This small molecule binds to this protein.
Small molecule (SMILES): CC(C)(C)c1ccc(-c2coc3ccc(-c4cn[nH]c4)nc23)cc1

Binding-site contacts:
Ligand atom C12 contacts residue VAL81 of chain 1.A at 3.9 Å (hydrophobic).
Ligand atom C9 contacts residue LEU100 of chain 1.A at 3.5 Å (hydrophobic).
Ligand atom N contacts residue LYS48 of chain 1.A at 3.7 Å.
Ligand atom C12 contacts residue PHE97 of chain 1.A at 3.6 Å (hydrophobic).
Ligand atom C15 contacts residue PHE97 of chain 1.A at 3.2 Å (hydrophobic).
Ligand atom C13 contacts residue PHE97 of chain 1.A at 4.0 Å (hydrophobic).
Ligand atom N1 contacts residue GLU63 of chain 1.A at 3.6 Å.
Ligand atom C6 contacts residue VAL33 of chain 1.A at 3.9 Å (hydrophobic).
Ligand atom C8 contacts residue MET151 of chain 1.A at 3.7 Å (hydrophobic).
Ligand atom C17 contacts residue MET151 of chain 1.A at 3.8 Å (hydrophobic).
Ligand atom C contacts residue ARG27 of chain 1.A at 4.0 Å.
Ligand atom C10 contacts residue ALA46 of chain 1.A at 3.5 Å (hydrophobic).
Ligand atom N contacts residue ASP166 of chain 1.A at 3.2 Å (salt-bridge).
Ligand atom C11 contacts residue PHE97 of chain 1.A at 3.8 Å (hydrophobic).
Ligand atom C17 contacts residue VAL33 of chain 1.A at 3.9 Å (hydrophobic).
Ligand atom N1 contacts residue LYS48 of chain 1.A at 3.0 Å (salt-bridge).
Ligand atom C15 contacts residue ASP166 of chain 1.A at 3.9 Å.
Ligand atom C11 contacts residue ALA46 of chain 1.A at 3.6 Å (hydrophobic).
Ligand atom C14 contacts residue ILE165 of chain 1.A at 3.9 Å (hydrophobic).
Ligand atom C9 contacts residue MET151 of chain 1.A at 3.7 Å (hydrophobic).
Ligand atom O contacts residue ALA46 of chain 1.A at 3.3 Å.
Ligand atom C15 contacts residue ILE165 of chain 1.A at 4.0 Å (hydrophobic).
Ligand atom N contacts residue GLU63 of chain 1.A at 2.9 Å (salt-bridge).
Ligand atom C7 contacts residue MET151 of chain 1.A at 3.9 Å (hydrophobic).
Ligand atom C16 contacts residue ILE165 of chain 1.A at 3.7 Å (hydrophobic).
Ligand atom C9 contacts residue VAL33 of chain 1.A at 3.9 Å (hydrophobic).
Ligand atom C8 contacts residue VAL33 of chain 1.A at 3.6 Å (hydrophobic).
Ligand atom C12 contacts residue LEU100 of chain 1.A at 4.0 Å (hydrophobic).
Ligand atom C11 contacts residue GLU98 of chain 1.A at 3.5 Å.
Ligand atom C2 contacts residue GLY26 of chain 1.A at 3.8 Å.
Ligand atom C14 contacts residue PHE97 of chain 1.A at 3.9 Å (hydrophobic).
Ligand atom N contacts residue PHE97 of chain 1.A at 3.4 Å.
Ligand atom C18 contacts residue VAL33 of chain 1.A at 3.7 Å (hydrophobic).
Ligand atom C2 contacts residue LEU25 of chain 1.A at 3.5 Å (hydrophobic).
Ligand atom C contacts residue GLY28 of chain 1.A at 3.9 Å.
Ligand atom O contacts residue LEU100 of chain 1.A at 3.4 Å (h-bond).
Ligand atom N1 contacts residue ASP166 of chain 1.A at 3.3 Å (salt-bridge).
Ligand atom C7 contacts residue VAL33 of chain 1.A at 3.7 Å (hydrophobic).
Ligand atom C11 contacts residue LEU100 of chain 1.A at 3.6 Å (hydrophobic).
Ligand atom C16 contacts residue LYS48 of chain 1.A at 3.7 Å.

Sequence of chain 1.A:
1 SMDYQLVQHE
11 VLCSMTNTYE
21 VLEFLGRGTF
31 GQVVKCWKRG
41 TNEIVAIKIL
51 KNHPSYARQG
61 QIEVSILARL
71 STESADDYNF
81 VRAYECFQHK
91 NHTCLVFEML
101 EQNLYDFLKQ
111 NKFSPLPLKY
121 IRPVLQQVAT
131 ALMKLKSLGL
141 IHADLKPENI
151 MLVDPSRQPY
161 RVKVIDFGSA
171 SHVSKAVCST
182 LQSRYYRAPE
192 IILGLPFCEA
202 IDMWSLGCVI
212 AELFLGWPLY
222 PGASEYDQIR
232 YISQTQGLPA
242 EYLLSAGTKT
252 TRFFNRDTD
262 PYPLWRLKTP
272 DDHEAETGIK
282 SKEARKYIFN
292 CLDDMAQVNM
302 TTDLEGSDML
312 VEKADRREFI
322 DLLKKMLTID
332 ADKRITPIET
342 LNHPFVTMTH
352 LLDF